Sequence of chain 31.E:
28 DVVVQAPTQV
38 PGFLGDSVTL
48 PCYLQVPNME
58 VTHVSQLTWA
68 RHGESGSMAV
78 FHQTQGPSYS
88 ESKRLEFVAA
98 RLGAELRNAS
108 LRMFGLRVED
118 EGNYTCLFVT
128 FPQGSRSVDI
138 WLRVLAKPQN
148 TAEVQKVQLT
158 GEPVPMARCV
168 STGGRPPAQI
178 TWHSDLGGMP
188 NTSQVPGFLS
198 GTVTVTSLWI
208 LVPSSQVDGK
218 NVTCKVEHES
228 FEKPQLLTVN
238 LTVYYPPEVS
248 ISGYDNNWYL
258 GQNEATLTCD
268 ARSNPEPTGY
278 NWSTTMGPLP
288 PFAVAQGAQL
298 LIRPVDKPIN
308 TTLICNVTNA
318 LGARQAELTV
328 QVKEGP

Binding-site contacts:
Ligand atom O7 contacts residue GLN322 of chain 31.E at 4.4 Å.
Ligand atom C4 contacts residue ASN313 of chain 31.E at 4.2 Å.
Ligand atom O5 contacts residue THR315 of chain 31.E at 3.9 Å.
Ligand atom C7 contacts residue GLN322 of chain 31.E at 3.9 Å.
Ligand atom C5 contacts residue ASN313 of chain 31.E at 3.6 Å.
Ligand atom C3 contacts residue ASN313 of chain 31.E at 3.8 Å.
Ligand atom N2 contacts residue ASN313 of chain 31.E at 3.0 Å (h-bond).
Ligand atom C6 contacts residue THR315 of chain 31.E at 3.8 Å.
Ligand atom O7 contacts residue ASN313 of chain 31.E at 3.6 Å.
Ligand atom N2 contacts residue GLN322 of chain 31.E at 4.5 Å.
Ligand atom C5 contacts residue THR315 of chain 31.E at 4.0 Å.
Ligand atom C8 contacts residue GLN322 of chain 31.E at 3.2 Å.
Ligand atom O5 contacts residue ASN313 of chain 31.E at 2.3 Å (h-bond).
Ligand atom C2 contacts residue ASN313 of chain 31.E at 2.4 Å.
Ligand atom C7 contacts residue ASN313 of chain 31.E at 3.5 Å.
Ligand atom C1 contacts residue ASN313 of chain 31.E at 1.4 Å.

This protein binds this small molecule.
Small molecule (SMILES): CC(=O)N[C@@H]1[C@@H](O)[C@H](O)[C@@H](CO)O[C@H]1O